Sequence of chain 1.C:
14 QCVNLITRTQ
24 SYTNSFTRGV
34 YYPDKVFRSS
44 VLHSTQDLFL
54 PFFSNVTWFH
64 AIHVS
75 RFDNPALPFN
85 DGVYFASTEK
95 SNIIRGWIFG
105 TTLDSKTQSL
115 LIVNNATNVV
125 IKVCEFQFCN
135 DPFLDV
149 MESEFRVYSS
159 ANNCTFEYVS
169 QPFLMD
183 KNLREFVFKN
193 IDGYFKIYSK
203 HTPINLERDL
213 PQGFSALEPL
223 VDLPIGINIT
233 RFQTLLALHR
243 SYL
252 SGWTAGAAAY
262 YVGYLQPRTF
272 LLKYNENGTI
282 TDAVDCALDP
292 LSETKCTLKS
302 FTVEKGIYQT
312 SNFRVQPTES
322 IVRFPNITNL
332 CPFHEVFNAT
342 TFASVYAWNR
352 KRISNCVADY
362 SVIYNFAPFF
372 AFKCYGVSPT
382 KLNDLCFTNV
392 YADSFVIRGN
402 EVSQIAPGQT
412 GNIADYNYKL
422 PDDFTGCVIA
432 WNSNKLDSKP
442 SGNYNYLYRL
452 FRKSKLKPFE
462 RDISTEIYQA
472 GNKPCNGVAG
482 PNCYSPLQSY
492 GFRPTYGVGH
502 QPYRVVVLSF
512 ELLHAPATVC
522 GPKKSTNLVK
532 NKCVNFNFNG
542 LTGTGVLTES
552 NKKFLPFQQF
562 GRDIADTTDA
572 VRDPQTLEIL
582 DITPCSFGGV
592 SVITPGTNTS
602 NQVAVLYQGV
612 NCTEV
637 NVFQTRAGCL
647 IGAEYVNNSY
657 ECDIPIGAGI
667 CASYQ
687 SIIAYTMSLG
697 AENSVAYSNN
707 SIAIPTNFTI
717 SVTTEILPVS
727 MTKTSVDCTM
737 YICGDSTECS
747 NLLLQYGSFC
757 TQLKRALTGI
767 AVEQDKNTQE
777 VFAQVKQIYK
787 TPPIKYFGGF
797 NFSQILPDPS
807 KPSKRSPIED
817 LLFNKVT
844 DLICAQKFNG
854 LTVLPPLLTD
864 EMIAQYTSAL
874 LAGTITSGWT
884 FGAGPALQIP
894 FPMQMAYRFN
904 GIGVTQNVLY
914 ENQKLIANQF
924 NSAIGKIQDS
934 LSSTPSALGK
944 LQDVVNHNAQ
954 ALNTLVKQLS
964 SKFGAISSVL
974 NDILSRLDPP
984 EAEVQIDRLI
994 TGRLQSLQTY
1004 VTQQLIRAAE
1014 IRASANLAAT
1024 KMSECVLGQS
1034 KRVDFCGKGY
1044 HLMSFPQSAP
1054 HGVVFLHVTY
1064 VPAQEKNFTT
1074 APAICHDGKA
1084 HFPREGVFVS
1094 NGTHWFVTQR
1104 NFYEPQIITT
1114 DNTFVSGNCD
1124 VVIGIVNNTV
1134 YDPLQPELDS

This small molecule binds to this protein.
Small molecule (SMILES): CC(=O)N[C@@H]1[C@@H](O)[C@H](O)[C@@H](CO)O[C@H]1O

Binding-site contacts:
Ligand atom O5 contacts residue ASN339 of chain 1.C at 2.5 Å (h-bond).
Ligand atom C7 contacts residue HIS335 of chain 1.C at 4.5 Å.
Ligand atom O7 contacts residue HIS335 of chain 1.C at 3.8 Å.
Ligand atom C5 contacts residue ASN339 of chain 1.C at 3.7 Å.
Ligand atom N2 contacts residue ASN339 of chain 1.C at 2.9 Å (h-bond).
Ligand atom C8 contacts residue HIS335 of chain 1.C at 3.6 Å.
Ligand atom C7 contacts residue ASN339 of chain 1.C at 3.2 Å.
Ligand atom C3 contacts residue ASN339 of chain 1.C at 3.8 Å.
Ligand atom C1 contacts residue PHE367 of chain 1.C at 4.4 Å (hydrophobic).
Ligand atom C1 contacts residue ASN339 of chain 1.C at 1.4 Å.
Ligand atom C8 contacts residue ASN339 of chain 1.C at 4.4 Å.
Ligand atom C4 contacts residue ASN339 of chain 1.C at 4.3 Å.
Ligand atom O7 contacts residue ASN339 of chain 1.C at 3.3 Å (h-bond).
Ligand atom C2 contacts residue ASN339 of chain 1.C at 2.5 Å.